Binding-site contacts:
Ligand atom C2 contacts residue ARG82 of chain 1.A at 3.7 Å.
Ligand atom C7 contacts residue GLY129 of chain 1.A at 3.8 Å.
Ligand atom C7 contacts residue GLN130 of chain 1.A at 4.1 Å.
Ligand atom C4 contacts residue ASN133 of chain 1.A at 4.0 Å.
Ligand atom O5 contacts residue ASN133 of chain 1.A at 2.3 Å (h-bond).
Ligand atom N2 contacts residue GLY129 of chain 1.A at 4.2 Å.
Ligand atom O7 contacts residue SER126 of chain 1.A at 3.9 Å.
Ligand atom C8 contacts residue GLN130 of chain 1.A at 4.3 Å.
Ligand atom C3 contacts residue ASN133 of chain 1.A at 3.5 Å.
Ligand atom O6 contacts residue ARG82 of chain 1.A at 3.8 Å.
Ligand atom C2 contacts residue ASN133 of chain 1.A at 2.1 Å.
Ligand atom N2 contacts residue ASN133 of chain 1.A at 2.6 Å (h-bond).
Ligand atom C1 contacts residue ARG82 of chain 1.A at 3.5 Å.
Ligand atom O7 contacts residue GLN130 of chain 1.A at 3.9 Å.
Ligand atom C8 contacts residue ASN133 of chain 1.A at 3.9 Å.
Ligand atom C1 contacts residue GLY129 of chain 1.A at 4.0 Å.
Ligand atom C8 contacts residue HIS122 of chain 1.A at 4.2 Å.
Ligand atom O7 contacts residue GLY129 of chain 1.A at 4.0 Å.
Ligand atom C5 contacts residue ASN133 of chain 1.A at 3.6 Å.
Ligand atom C8 contacts residue GLY129 of chain 1.A at 3.4 Å.
Ligand atom C5 contacts residue ARG82 of chain 1.A at 4.2 Å.
Ligand atom C1 contacts residue ASN133 of chain 1.A at 1.4 Å.
Ligand atom O5 contacts residue ARG82 of chain 1.A at 3.1 Å (salt-bridge).
Ligand atom C4 contacts residue ARG82 of chain 1.A at 4.4 Å.
Ligand atom O3 contacts residue ASN133 of chain 1.A at 4.4 Å.
Ligand atom C7 contacts residue ASN133 of chain 1.A at 3.6 Å.

Sequence of chain 1.A:
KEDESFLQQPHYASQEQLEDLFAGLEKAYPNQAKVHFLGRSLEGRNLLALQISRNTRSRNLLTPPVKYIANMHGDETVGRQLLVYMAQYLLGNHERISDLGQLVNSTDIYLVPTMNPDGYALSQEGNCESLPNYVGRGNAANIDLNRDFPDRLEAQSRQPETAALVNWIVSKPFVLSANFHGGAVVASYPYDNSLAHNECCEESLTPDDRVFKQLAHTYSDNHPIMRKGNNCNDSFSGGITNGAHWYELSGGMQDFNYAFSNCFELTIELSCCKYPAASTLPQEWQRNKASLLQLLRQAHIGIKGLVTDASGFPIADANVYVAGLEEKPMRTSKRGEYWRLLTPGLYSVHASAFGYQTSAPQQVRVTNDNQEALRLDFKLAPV

A small-molecule ligand and the protein it binds are described below.
Small molecule (SMILES): CC(=O)N[C@@H]1[C@@H](O)[C@H](O)[C@@H](CO)O[C@H]1O